Sequence of chain 17.F:
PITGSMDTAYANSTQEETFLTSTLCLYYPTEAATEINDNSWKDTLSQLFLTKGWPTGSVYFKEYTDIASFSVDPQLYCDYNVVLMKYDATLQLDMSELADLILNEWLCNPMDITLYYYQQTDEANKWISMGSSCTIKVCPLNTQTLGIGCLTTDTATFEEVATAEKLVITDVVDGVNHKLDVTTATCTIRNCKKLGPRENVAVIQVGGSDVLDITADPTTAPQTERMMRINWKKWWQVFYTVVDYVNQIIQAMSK

The protein below binds the small molecule below.
Small molecule (SMILES): CC(=O)N[C@H]1[C@H](O[C@H]2[C@H](O)[C@@H](NC(C)=O)CO[C@@H]2CO)O[C@H](CO)[C@@H](O)[C@@H]1O

Binding-site contacts:
Ligand atom O7 contacts residue ASN12 of chain 17.F at 3.7 Å.
Ligand atom O5 contacts residue ASN12 of chain 17.F at 2.7 Å (h-bond).
Ligand atom N2 contacts residue ASN12 of chain 17.F at 3.8 Å.
Ligand atom C1 contacts residue ASN12 of chain 17.F at 2.1 Å.
Ligand atom C2 contacts residue ASN12 of chain 17.F at 3.2 Å.
Ligand atom C5 contacts residue ASN12 of chain 17.F at 4.1 Å.
Ligand atom C7 contacts residue ASN12 of chain 17.F at 3.9 Å.